This protein binds this small molecule.
Small molecule (SMILES): CC(=O)N[C@@H]1[C@@H](O)[C@H](O)[C@@H](CO)O[C@H]1O

Sequence of chain 1.A:
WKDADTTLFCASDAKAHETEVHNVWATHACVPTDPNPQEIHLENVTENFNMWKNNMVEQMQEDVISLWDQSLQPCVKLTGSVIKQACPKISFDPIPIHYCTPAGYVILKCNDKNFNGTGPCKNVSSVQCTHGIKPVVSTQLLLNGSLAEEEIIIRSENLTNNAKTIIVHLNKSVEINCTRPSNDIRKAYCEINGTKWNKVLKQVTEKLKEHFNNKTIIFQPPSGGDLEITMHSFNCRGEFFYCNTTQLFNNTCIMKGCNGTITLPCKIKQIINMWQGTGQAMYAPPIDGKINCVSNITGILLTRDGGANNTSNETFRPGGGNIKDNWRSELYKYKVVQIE

Binding-site contacts:
Ligand atom O5 contacts residue ASN259 of chain 1.A at 2.4 Å (h-bond).
Ligand atom C5 contacts residue CYS262 of chain 1.A at 4.4 Å (hydrophobic).
Ligand atom C2 contacts residue ASN259 of chain 1.A at 2.5 Å.
Ligand atom C5 contacts residue ASN259 of chain 1.A at 3.7 Å.
Ligand atom C1 contacts residue THR261 of chain 1.A at 4.3 Å.
Ligand atom C4 contacts residue ASN259 of chain 1.A at 4.3 Å.
Ligand atom O5 contacts residue CYS262 of chain 1.A at 3.6 Å.
Ligand atom C8 contacts residue GLN256 of chain 1.A at 3.6 Å.
Ligand atom O5 contacts residue CYS271 of chain 1.A at 4.3 Å.
Ligand atom C4 contacts residue LYS269 of chain 1.A at 3.6 Å.
Ligand atom C1 contacts residue ASN259 of chain 1.A at 1.4 Å.
Ligand atom O5 contacts residue THR261 of chain 1.A at 4.3 Å.
Ligand atom O7 contacts residue THR255 of chain 1.A at 4.2 Å.
Ligand atom C5 contacts residue LYS269 of chain 1.A at 3.9 Å.
Ligand atom C5 contacts residue CYS271 of chain 1.A at 3.7 Å (hydrophobic).
Ligand atom C6 contacts residue CYS271 of chain 1.A at 3.5 Å (hydrophobic).
Ligand atom O6 contacts residue CYS271 of chain 1.A at 4.2 Å.
Ligand atom O4 contacts residue LYS269 of chain 1.A at 2.6 Å (salt-bridge).
Ligand atom C6 contacts residue CYS262 of chain 1.A at 4.3 Å (hydrophobic).
Ligand atom C3 contacts residue ASN259 of chain 1.A at 3.8 Å.
Ligand atom C6 contacts residue ASN259 of chain 1.A at 4.2 Å.
Ligand atom O6 contacts residue ASN259 of chain 1.A at 4.4 Å.
Ligand atom N2 contacts residue ASN259 of chain 1.A at 2.9 Å (h-bond).
Ligand atom C1 contacts residue CYS262 of chain 1.A at 4.5 Å (hydrophobic).
Ligand atom C7 contacts residue ASN259 of chain 1.A at 3.9 Å.
Ligand atom O7 contacts residue GLN256 of chain 1.A at 4.5 Å.
Ligand atom C7 contacts residue GLN256 of chain 1.A at 4.3 Å.